Binding-site contacts:
Ligand atom C6 contacts residue TRP585 of chain 1.B at 4.5 Å (hydrophobic).
Ligand atom C21 contacts residue LEU818 of chain 1.B at 4.5 Å (hydrophobic).
Ligand atom C2 contacts residue TRP585 of chain 1.B at 4.5 Å (hydrophobic).
Ligand atom C2 contacts residue ALA584 of chain 1.B at 3.9 Å (hydrophobic).
Ligand atom C16 contacts residue LEU766 of chain 1.A at 3.7 Å (hydrophobic).
Ligand atom C4 contacts residue TRP585 of chain 1.B at 3.9 Å (hydrophobic).
Ligand atom C3 contacts residue TRP585 of chain 1.B at 3.5 Å (hydrophobic).
Ligand atom C22 contacts residue LEU766 of chain 1.A at 3.9 Å (hydrophobic).
Ligand atom O1 contacts residue TRP585 of chain 1.B at 3.4 Å.
Ligand atom C1 contacts residue ALA584 of chain 1.B at 4.4 Å (hydrophobic).
Ligand atom C21 contacts residue ILE592 of chain 1.B at 4.3 Å (hydrophobic).
Ligand atom C5 contacts residue TRP585 of chain 1.B at 4.5 Å (hydrophobic).

A protein and the small-molecule ligand that binds it are described below.
Small molecule (SMILES): CC(C)CCC[C@@H](C)[C@H]1CC[C@H]2[C@@H]3CC=C4C[C@@H](O)CC[C@]4(C)[C@H]3CC[C@]12C

Sequence of chain 1.A:
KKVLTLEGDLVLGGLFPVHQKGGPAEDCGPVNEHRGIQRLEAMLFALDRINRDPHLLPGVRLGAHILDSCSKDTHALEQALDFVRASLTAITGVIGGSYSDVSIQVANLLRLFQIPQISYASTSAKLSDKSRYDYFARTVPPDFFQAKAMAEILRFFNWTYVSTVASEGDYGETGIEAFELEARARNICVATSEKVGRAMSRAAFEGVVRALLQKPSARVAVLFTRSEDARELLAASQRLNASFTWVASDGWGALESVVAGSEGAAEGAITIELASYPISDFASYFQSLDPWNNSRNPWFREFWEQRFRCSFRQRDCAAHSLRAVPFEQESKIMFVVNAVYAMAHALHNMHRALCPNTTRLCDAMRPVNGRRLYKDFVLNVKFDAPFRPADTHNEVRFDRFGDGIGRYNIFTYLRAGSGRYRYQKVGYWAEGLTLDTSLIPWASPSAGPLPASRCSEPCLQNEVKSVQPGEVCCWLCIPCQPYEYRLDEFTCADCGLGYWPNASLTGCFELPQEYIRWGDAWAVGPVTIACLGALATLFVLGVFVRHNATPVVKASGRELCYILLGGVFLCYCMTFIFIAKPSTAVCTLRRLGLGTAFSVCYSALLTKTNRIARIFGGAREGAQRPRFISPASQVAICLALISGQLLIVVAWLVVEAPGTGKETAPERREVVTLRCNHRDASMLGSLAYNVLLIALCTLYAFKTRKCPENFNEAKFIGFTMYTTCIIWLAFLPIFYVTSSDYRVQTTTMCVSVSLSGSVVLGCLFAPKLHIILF

Sequence of chain 1.B:
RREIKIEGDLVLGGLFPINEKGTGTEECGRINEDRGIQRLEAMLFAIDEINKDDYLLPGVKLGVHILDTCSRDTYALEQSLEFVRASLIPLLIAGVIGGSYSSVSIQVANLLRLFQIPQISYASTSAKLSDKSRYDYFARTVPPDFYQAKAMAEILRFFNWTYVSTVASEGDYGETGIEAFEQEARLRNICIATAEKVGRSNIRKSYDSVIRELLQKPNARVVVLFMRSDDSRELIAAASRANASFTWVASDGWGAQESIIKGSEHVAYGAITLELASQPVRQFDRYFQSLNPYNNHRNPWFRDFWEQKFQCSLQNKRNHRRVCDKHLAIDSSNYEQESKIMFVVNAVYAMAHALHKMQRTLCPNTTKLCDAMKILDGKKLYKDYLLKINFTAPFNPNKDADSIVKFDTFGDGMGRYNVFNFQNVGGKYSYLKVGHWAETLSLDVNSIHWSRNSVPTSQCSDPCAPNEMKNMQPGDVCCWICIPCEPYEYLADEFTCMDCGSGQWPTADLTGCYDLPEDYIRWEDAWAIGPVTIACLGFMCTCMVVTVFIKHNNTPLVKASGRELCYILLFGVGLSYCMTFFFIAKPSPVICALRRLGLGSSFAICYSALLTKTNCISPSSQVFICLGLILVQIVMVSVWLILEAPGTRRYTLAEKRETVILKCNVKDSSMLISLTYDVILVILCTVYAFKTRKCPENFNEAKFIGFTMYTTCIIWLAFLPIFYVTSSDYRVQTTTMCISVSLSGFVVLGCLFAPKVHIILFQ